The small molecule below binds the protein below.
Small molecule (SMILES): CC(C)N1CCC2(CC1)CC(=O)c1cc(-c3ccc(C(=O)Nc4ccccc4)cc3)ccc1O2

Sequence of chain 1.A:
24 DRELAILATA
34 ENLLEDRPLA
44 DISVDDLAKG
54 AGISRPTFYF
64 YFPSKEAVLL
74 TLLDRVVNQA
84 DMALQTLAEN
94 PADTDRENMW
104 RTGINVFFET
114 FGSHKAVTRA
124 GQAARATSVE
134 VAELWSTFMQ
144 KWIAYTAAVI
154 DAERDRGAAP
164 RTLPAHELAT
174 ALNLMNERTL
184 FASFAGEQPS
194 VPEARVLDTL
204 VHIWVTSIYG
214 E

Binding-site contacts:
Ligand atom C16 contacts residue TRP103 of chain 1.A at 3.7 Å (hydrophobic).
Ligand atom C12 contacts residue LEU87 of chain 1.A at 3.5 Å (hydrophobic).
Ligand atom C3 contacts residue VAL152 of chain 1.A at 3.8 Å (hydrophobic).
Ligand atom C26 contacts residue MET142 of chain 1.A at 3.3 Å (hydrophobic).
Ligand atom C22 contacts residue TRP207 of chain 1.A at 3.7 Å (hydrophobic).
Ligand atom C18 contacts residue THR149 of chain 1.A at 3.3 Å.
Ligand atom C1 contacts residue MET102 of chain 1.A at 3.3 Å (hydrophobic).
Ligand atom C23 contacts residue ASN179 of chain 1.A at 3.5 Å.
Ligand atom C21 contacts residue TRP207 of chain 1.A at 3.6 Å (hydrophobic).
Ligand atom O2 contacts residue TYR148 of chain 1.A at 3.4 Å (h-bond).
Ligand atom C1 contacts residue GLU156 of chain 1.A at 3.7 Å.
Ligand atom C19 contacts residue ASN176 of chain 1.A at 3.2 Å.
Ligand atom C15 contacts residue TRP103 of chain 1.A at 3.3 Å (hydrophobic).
Ligand atom O3 contacts residue ASN179 of chain 1.A at 2.8 Å (h-bond).
Ligand atom N1 contacts residue MET102 of chain 1.A at 3.1 Å.
Ligand atom C3 contacts residue GLU156 of chain 1.A at 3.4 Å.
Ligand atom C20 contacts residue TRP207 of chain 1.A at 3.7 Å (hydrophobic).
Ligand atom C15 contacts residue TYR148 of chain 1.A at 3.6 Å (hydrophobic).
Ligand atom C3 contacts residue TRP103 of chain 1.A at 3.6 Å (hydrophobic).
Ligand atom O2 contacts residue VAL152 of chain 1.A at 3.5 Å.
Ligand atom N2 contacts residue ASN176 of chain 1.A at 3.1 Å (h-bond).
Ligand atom C16 contacts residue TYR148 of chain 1.A at 3.5 Å (hydrophobic).
Ligand atom C20 contacts residue PHE110 of chain 1.A at 3.5 Å (hydrophobic).
Ligand atom C21 contacts residue PHE110 of chain 1.A at 3.6 Å (hydrophobic).
Ligand atom C2 contacts residue MET102 of chain 1.A at 2.9 Å (hydrophobic).
Ligand atom O3 contacts residue PHE110 of chain 1.A at 3.5 Å.
Ligand atom C23 contacts residue PHE110 of chain 1.A at 3.5 Å (hydrophobic).
Ligand atom C14 contacts residue TRP103 of chain 1.A at 3.5 Å (hydrophobic).
Ligand atom O1 contacts residue LEU90 of chain 1.A at 3.5 Å.
Ligand atom C29 contacts residue PHE110 of chain 1.A at 3.5 Å (hydrophobic).
Ligand atom O1 contacts residue GLY106 of chain 1.A at 3.1 Å.
Ligand atom C25 contacts residue ASN176 of chain 1.A at 3.6 Å.
Ligand atom C9 contacts residue TYR148 of chain 1.A at 3.5 Å (hydrophobic).
Ligand atom C4 contacts residue TRP103 of chain 1.A at 3.7 Å (hydrophobic).
Ligand atom C19 contacts residue PHE110 of chain 1.A at 3.5 Å (hydrophobic).
Ligand atom C27 contacts residue GLU180 of chain 1.A at 3.5 Å.
Ligand atom C14 contacts residue THR149 of chain 1.A at 3.5 Å.
Ligand atom C7 contacts residue TYR148 of chain 1.A at 3.7 Å (hydrophobic).
Ligand atom C27 contacts residue TRP138 of chain 1.A at 3.6 Å (hydrophobic).
Ligand atom C3 contacts residue TYR212 of chain 1.A at 3.5 Å (hydrophobic).